Sequence of chain 2.B:
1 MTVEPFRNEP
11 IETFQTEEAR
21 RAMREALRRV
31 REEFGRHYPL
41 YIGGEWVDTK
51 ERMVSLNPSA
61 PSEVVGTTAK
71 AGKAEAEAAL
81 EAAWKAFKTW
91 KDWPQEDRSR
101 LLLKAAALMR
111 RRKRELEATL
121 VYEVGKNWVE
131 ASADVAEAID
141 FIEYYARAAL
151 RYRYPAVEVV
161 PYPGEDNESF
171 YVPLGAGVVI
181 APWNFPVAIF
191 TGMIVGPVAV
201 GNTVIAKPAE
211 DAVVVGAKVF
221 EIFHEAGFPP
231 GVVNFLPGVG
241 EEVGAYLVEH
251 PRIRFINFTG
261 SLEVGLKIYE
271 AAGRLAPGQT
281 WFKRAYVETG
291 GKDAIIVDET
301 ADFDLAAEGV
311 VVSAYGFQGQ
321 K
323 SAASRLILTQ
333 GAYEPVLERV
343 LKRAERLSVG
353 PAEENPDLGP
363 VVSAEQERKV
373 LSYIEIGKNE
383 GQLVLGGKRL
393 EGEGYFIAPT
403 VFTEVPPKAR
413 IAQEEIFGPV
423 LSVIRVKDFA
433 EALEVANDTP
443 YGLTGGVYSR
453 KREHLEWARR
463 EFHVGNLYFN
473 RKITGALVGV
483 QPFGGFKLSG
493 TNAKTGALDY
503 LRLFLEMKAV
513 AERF

Binding-site contacts:
Ligand atom OG contacts residue PHE185 of chain 2.B at 4.2 Å.
Ligand atom O contacts residue THR476 of chain 2.B at 4.0 Å.
Ligand atom CA contacts residue PHE185 of chain 2.B at 4.3 Å (hydrophobic).
Ligand atom CA contacts residue PHE485 of chain 2.B at 4.1 Å (hydrophobic).
Ligand atom OG contacts residue CSO322 of chain 2.B at 2.7 Å (h-bond).
Ligand atom CB contacts residue CSO322 of chain 2.B at 3.2 Å.
Ligand atom O contacts residue SER323 of chain 2.B at 3.7 Å.
Ligand atom OXT contacts residue ALA478 of chain 2.B at 4.2 Å.
Ligand atom CB contacts residue SER323 of chain 2.B at 4.1 Å.
Ligand atom C contacts residue SER323 of chain 2.B at 3.4 Å.
Ligand atom CA contacts residue SER323 of chain 2.B at 4.4 Å.
Ligand atom O contacts residue PHE485 of chain 2.B at 3.5 Å.
Ligand atom O contacts residue GLY477 of chain 2.B at 3.2 Å (h-bond).
Ligand atom OXT contacts residue THR476 of chain 2.B at 3.9 Å.
Ligand atom CB contacts residue PHE185 of chain 2.B at 3.5 Å (hydrophobic).
Ligand atom OG contacts residue PHE485 of chain 2.B at 3.4 Å.
Ligand atom CB contacts residue PHE485 of chain 2.B at 4.0 Å (hydrophobic).
Ligand atom C contacts residue GLY477 of chain 2.B at 3.4 Å.
Ligand atom N contacts residue PHE485 of chain 2.B at 3.4 Å.
Ligand atom C contacts residue THR476 of chain 2.B at 4.4 Å.
Ligand atom C contacts residue PHE485 of chain 2.B at 4.2 Å (hydrophobic).
Ligand atom OXT contacts residue PHE185 of chain 2.B at 4.2 Å.
Ligand atom C contacts residue ALA478 of chain 2.B at 3.8 Å (hydrophobic).
Ligand atom OXT contacts residue LYS321 of chain 2.B at 4.3 Å.
Ligand atom OG contacts residue SER323 of chain 2.B at 3.1 Å (h-bond).
Ligand atom O contacts residue ALA478 of chain 2.B at 3.0 Å (h-bond).
Ligand atom N contacts residue ALA478 of chain 2.B at 4.1 Å.
Ligand atom OXT contacts residue SER323 of chain 2.B at 2.8 Å (h-bond).
Ligand atom OXT contacts residue GLY477 of chain 2.B at 2.9 Å (h-bond).

A protein and the small-molecule ligand that binds it are described below.
Small molecule (SMILES): N[C@@H](CO)C(=O)O